A protein and the small-molecule ligand that binds it are described below.
Small molecule (SMILES): CC(=O)N[C@@H]1[C@@H](O)[C@H](O)[C@@H](CO)O[C@H]1O

Sequence of chain 1.C:
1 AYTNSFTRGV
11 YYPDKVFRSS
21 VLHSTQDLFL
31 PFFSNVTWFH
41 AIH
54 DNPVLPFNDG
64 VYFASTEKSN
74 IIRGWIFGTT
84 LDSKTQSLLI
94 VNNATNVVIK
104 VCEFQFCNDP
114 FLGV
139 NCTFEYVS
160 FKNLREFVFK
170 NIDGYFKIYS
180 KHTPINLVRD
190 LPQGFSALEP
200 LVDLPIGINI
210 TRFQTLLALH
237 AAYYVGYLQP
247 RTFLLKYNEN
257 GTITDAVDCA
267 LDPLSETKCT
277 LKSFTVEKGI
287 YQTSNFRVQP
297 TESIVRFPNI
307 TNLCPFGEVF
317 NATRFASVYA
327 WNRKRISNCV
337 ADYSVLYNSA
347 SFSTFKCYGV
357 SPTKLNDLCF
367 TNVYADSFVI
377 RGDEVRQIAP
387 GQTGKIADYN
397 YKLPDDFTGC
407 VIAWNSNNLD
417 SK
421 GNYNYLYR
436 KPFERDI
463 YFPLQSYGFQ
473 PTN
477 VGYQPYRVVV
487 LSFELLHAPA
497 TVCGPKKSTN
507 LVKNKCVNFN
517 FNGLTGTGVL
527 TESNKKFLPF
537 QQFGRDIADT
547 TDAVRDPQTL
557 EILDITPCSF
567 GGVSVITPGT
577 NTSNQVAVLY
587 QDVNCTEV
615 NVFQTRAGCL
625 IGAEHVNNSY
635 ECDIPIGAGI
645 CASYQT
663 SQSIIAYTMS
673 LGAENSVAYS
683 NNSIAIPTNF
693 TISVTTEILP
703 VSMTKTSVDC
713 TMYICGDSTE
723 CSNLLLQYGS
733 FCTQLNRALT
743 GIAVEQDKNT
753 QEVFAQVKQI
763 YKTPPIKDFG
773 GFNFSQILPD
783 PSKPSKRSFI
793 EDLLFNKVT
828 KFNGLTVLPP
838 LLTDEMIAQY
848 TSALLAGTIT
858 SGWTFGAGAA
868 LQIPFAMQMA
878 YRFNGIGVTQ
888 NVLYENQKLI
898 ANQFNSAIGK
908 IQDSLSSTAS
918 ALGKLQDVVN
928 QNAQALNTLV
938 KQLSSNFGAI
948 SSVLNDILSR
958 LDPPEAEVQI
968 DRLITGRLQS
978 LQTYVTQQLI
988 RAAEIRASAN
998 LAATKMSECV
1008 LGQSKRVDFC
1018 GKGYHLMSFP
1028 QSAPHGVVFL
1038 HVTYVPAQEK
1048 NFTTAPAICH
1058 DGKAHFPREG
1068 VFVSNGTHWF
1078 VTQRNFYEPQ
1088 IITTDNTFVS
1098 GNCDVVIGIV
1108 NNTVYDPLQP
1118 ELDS

Binding-site contacts:
Ligand atom N2 contacts residue ASN577 of chain 1.C at 2.9 Å (h-bond).
Ligand atom C8 contacts residue ASN577 of chain 1.C at 4.3 Å.
Ligand atom C2 contacts residue ASN577 of chain 1.C at 2.5 Å.
Ligand atom C1 contacts residue ASN577 of chain 1.C at 1.5 Å.
Ligand atom C7 contacts residue ASN577 of chain 1.C at 3.2 Å.
Ligand atom O5 contacts residue ASN577 of chain 1.C at 2.4 Å (h-bond).
Ligand atom C3 contacts residue ASN577 of chain 1.C at 3.9 Å.
Ligand atom O7 contacts residue ASN577 of chain 1.C at 3.1 Å (h-bond).
Ligand atom C4 contacts residue ASN577 of chain 1.C at 4.3 Å.
Ligand atom C5 contacts residue ASN577 of chain 1.C at 3.8 Å.